Binding-site contacts:
Ligand atom O2 contacts residue LEU37 of chain 1.B at 3.5 Å (h-bond).
Ligand atom C4 contacts residue GLY38 of chain 1.B at 3.8 Å.
Ligand atom O3 contacts residue TYR94 of chain 1.B at 4.0 Å.
Ligand atom C4 contacts residue ILE39 of chain 1.B at 4.4 Å (hydrophobic).
Ligand atom O4 contacts residue GLY38 of chain 1.B at 3.8 Å.
Ligand atom C4 contacts residue LEU37 of chain 1.B at 3.7 Å (hydrophobic).
Ligand atom C2 contacts residue LEU37 of chain 1.B at 4.4 Å (hydrophobic).

This protein binds this small molecule.
Small molecule (SMILES): OC[C@H](O)[C@@H](O)CO

Sequence of chain 1.B:
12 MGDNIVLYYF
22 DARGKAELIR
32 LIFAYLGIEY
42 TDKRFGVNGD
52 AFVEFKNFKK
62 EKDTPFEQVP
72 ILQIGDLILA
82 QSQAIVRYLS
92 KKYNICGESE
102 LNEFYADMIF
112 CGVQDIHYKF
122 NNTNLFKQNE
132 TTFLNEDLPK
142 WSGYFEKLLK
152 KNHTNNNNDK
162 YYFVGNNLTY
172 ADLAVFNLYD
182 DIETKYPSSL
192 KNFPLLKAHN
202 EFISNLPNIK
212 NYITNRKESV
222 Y